Binding-site contacts:
Ligand atom C05 contacts residue LYS91 of chain 1.A at 4.1 Å.
Ligand atom C01 contacts residue ASN93 of chain 1.A at 3.7 Å.
Ligand atom C08 contacts residue LYS91 of chain 1.A at 3.6 Å.
Ligand atom C15 contacts residue LYS33 of chain 1.A at 3.7 Å.
Ligand atom N13 contacts residue GLU31 of chain 1.A at 3.6 Å.
Ligand atom C04 contacts residue LYS91 of chain 1.A at 3.6 Å.
Ligand atom C03 contacts residue LYS91 of chain 1.A at 3.5 Å.
Ligand atom C10 contacts residue LYS33 of chain 1.A at 4.0 Å.
Ligand atom C18 contacts residue ALA2 of chain 1.A at 3.9 Å (hydrophobic).
Ligand atom N12 contacts residue GLU31 of chain 1.A at 3.7 Å.
Ligand atom C11 contacts residue ARG79 of chain 1.A at 3.8 Å.
Ligand atom C01 contacts residue SER92 of chain 1.A at 3.3 Å.
Ligand atom N09 contacts residue LYS91 of chain 1.A at 3.7 Å.
Ligand atom C01 contacts residue CYS80 of chain 1.A at 4.0 Å (hydrophobic).
Ligand atom N09 contacts residue ARG79 of chain 1.A at 3.2 Å (salt-bridge).
Ligand atom C08 contacts residue ARG79 of chain 1.A at 3.8 Å.
Ligand atom C02 contacts residue SER92 of chain 1.A at 3.8 Å.
Ligand atom C03 contacts residue ARG79 of chain 1.A at 3.7 Å.
Ligand atom C01 contacts residue LYS91 of chain 1.A at 3.6 Å.
Ligand atom C10 contacts residue GLN81 of chain 1.A at 3.8 Å.
Ligand atom C14 contacts residue LYS33 of chain 1.A at 4.1 Å.
Ligand atom C18 contacts residue ACT1 of chain 1.E at 3.9 Å.
Ligand atom N12 contacts residue GLN81 of chain 1.A at 3.4 Å.
Ligand atom C02 contacts residue LYS91 of chain 1.A at 3.5 Å.
Ligand atom O17 contacts residue LYS33 of chain 1.A at 2.4 Å (salt-bridge).
Ligand atom C11 contacts residue LYS33 of chain 1.A at 3.8 Å.
Ligand atom N13 contacts residue LYS33 of chain 1.A at 3.7 Å.
Ligand atom C02 contacts residue CYS80 of chain 1.A at 3.4 Å (hydrophobic).
Ligand atom C14 contacts residue GLN81 of chain 1.A at 3.6 Å.
Ligand atom N13 contacts residue GLN81 of chain 1.A at 3.3 Å.
Ligand atom C11 contacts residue GLN81 of chain 1.A at 3.7 Å.
Ligand atom C04 contacts residue ARG79 of chain 1.A at 3.4 Å.
Ligand atom C07 contacts residue LYS91 of chain 1.A at 3.5 Å.
Ligand atom N12 contacts residue LYS33 of chain 1.A at 3.5 Å.
Ligand atom C11 contacts residue CYS80 of chain 1.A at 4.0 Å (hydrophobic).
Ligand atom C06 contacts residue ASN93 of chain 1.A at 3.6 Å.
Ligand atom C02 contacts residue ARG79 of chain 1.A at 3.6 Å.
Ligand atom C05 contacts residue ARG79 of chain 1.A at 3.7 Å.
Ligand atom C18 contacts residue ARG79 of chain 1.A at 3.9 Å.
Ligand atom C01 contacts residue ARG79 of chain 1.A at 3.7 Å.

Sequence of chain 1.A:
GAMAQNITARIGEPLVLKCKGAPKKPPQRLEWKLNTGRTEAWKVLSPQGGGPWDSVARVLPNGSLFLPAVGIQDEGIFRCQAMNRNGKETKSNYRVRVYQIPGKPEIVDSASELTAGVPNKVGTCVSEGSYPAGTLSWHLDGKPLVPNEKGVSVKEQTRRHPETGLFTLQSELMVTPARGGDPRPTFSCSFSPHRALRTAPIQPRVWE

This protein binds this small molecule.
Small molecule (SMILES): Cc1cccc2c(-c3cn[nH]c3)c(C(=O)O)[nH]c12